Binding-site contacts:
Ligand atom C11 contacts residue SER197 of chain 1.A at 3.1 Å.
Ligand atom C1 contacts residue SER182 of chain 1.A at 3.6 Å.
Ligand atom C67 contacts residue TYR81 of chain 1.A at 3.5 Å (hydrophobic).
Ligand atom C8 contacts residue GLY199 of chain 1.A at 3.4 Å.
Ligand atom C35 contacts residue CYS30 of chain 1.A at 3.4 Å (hydrophobic).
Ligand atom N12 contacts residue SER197 of chain 1.A at 2.8 Å (h-bond).
Ligand atom C26 contacts residue PHE29 of chain 1.A at 3.7 Å (hydrophobic).
Ligand atom C7 contacts residue GLY199 of chain 1.A at 3.6 Å.
Ligand atom C63 contacts residue HIS45 of chain 1.A at 3.6 Å.
Ligand atom CL2 contacts residue ALA207 of chain 1.A at 3.4 Å.
Ligand atom C31 contacts residue ARG130 of chain 1.A at 3.6 Å.
Ligand atom C9 contacts residue ALA177 of chain 1.A at 3.5 Å (hydrophobic).
Ligand atom N12 contacts residue HIS45 of chain 1.A at 3.4 Å (h-bond).
Ligand atom O2 contacts residue LYS179 of chain 1.A at 3.5 Å.
Ligand atom C24 contacts residue PHE178 of chain 1.A at 3.6 Å (hydrophobic).
Ligand atom O62 contacts residue SER197 of chain 1.A at 3.5 Å (h-bond).
Ligand atom C66 contacts residue LEU86 of chain 1.A at 3.4 Å (hydrophobic).
Ligand atom C67 contacts residue LEU86 of chain 1.A at 3.5 Å (hydrophobic).
Ligand atom C65 contacts residue LEU86 of chain 1.A at 3.6 Å (hydrophobic).
Ligand atom C25 contacts residue PHE29 of chain 1.A at 3.4 Å (hydrophobic).
Ligand atom C24 contacts residue SER201 of chain 1.A at 3.6 Å.
Ligand atom C64 contacts residue HIS45 of chain 1.A at 3.6 Å.
Ligand atom C4 contacts residue PHE178 of chain 1.A at 3.6 Å (hydrophobic).
Ligand atom O62 contacts residue HIS45 of chain 1.A at 3.5 Å (h-bond).
Ligand atom C68 contacts residue HIS45 of chain 1.A at 3.7 Å.
Ligand atom C66 contacts residue TYR81 of chain 1.A at 3.6 Å (hydrophobic).
Ligand atom C64 contacts residue ASP89 of chain 1.A at 3.4 Å.
Ligand atom O32 contacts residue ARG130 of chain 1.A at 2.9 Å (salt-bridge).
Ligand atom CL2 contacts residue ALA177 of chain 1.A at 3.5 Å.
Ligand atom C4 contacts residue LYS179 of chain 1.A at 3.4 Å.
Ligand atom N57 contacts residue PHE29 of chain 1.A at 3.0 Å (h-bond).
Ligand atom C24 contacts residue ARG200 of chain 1.A at 3.6 Å.
Ligand atom O2 contacts residue SER182 of chain 1.A at 3.4 Å (h-bond).
Ligand atom C30 contacts residue HIS45 of chain 1.A at 3.7 Å.
Ligand atom C13 contacts residue HIS45 of chain 1.A at 3.7 Å.
Ligand atom C7 contacts residue ARG200 of chain 1.A at 3.4 Å.
Ligand atom N57 contacts residue GLY180 of chain 1.A at 3.7 Å.
Ligand atom O33 contacts residue ARG130 of chain 1.A at 3.5 Å (salt-bridge).
Ligand atom C7 contacts residue PHE178 of chain 1.A at 3.7 Å (hydrophobic).
Ligand atom C65 contacts residue ASP89 of chain 1.A at 3.7 Å.

Sequence of chain 1.A:
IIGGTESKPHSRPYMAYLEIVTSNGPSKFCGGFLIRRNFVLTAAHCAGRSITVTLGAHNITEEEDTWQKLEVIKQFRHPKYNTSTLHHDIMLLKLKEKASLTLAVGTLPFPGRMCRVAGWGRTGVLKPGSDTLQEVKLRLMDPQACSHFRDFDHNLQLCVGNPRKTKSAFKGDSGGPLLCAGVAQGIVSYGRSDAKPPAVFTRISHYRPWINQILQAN

This protein binds this small molecule.
Small molecule (SMILES): CC[C@@H](NC(=O)N1C/C(=N/Oc2ccccc2)NC[C@@H](Cc2cc(Cl)ccc2OC)C1=O)c1ccc(C(=O)O)c(N)c1